Sequence of chain 1.D:
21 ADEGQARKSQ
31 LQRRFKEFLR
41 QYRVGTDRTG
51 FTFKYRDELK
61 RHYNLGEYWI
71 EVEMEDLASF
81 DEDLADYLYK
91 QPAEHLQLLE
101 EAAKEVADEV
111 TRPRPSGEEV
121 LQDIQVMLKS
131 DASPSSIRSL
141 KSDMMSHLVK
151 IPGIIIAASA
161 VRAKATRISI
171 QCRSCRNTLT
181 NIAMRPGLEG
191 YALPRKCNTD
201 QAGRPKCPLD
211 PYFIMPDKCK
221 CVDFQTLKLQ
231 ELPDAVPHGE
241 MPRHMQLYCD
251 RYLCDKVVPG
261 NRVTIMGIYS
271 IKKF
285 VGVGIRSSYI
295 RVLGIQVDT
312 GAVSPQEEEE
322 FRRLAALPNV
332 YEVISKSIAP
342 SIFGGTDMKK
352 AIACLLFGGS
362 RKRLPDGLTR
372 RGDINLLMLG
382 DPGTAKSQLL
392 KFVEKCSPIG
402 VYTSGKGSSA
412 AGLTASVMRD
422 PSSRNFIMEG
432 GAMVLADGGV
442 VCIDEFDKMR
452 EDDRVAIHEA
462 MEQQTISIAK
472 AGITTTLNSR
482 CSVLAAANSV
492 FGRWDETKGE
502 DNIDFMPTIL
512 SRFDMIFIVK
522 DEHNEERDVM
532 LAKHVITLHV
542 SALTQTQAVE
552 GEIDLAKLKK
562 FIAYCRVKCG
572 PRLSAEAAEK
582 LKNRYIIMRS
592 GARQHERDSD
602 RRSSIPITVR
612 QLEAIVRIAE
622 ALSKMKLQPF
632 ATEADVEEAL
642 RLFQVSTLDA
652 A

Binding-site contacts:
Ligand atom O3G contacts residue ARG611 of chain 1.D at 3.1 Å (salt-bridge).
Ligand atom O2A contacts residue ARG611 of chain 1.D at 3.1 Å (salt-bridge).
Ligand atom N1 contacts residue HIS308 of chain 1.B at 3.2 Å (h-bond).
Ligand atom O3A contacts residue LYS351 of chain 1.B at 3.5 Å (salt-bridge).
Ligand atom O2A contacts residue SER352 of chain 1.B at 3.6 Å.
Ligand atom O2' contacts residue GLN353 of chain 1.B at 3.6 Å (h-bond).
Ligand atom O1B contacts residue MG1 of chain 1.EA at 3.2 Å.
Ligand atom O2B contacts residue ASP346 of chain 1.B at 3.2 Å (salt-bridge).
Ligand atom O2B contacts residue LYS351 of chain 1.B at 2.5 Å (salt-bridge).
Ligand atom O3A contacts residue ALA350 of chain 1.B at 2.7 Å (h-bond).
Ligand atom PG contacts residue MG1 of chain 1.EA at 3.4 Å.
Ligand atom N7 contacts residue SER348 of chain 1.B at 3.6 Å (h-bond).
Ligand atom C4' contacts residue GLU614 of chain 1.D at 3.5 Å.
Ligand atom O3G contacts residue ARG513 of chain 1.D at 2.7 Å (salt-bridge).
Ligand atom N6 contacts residue HIS308 of chain 1.B at 3.3 Å (h-bond).
Ligand atom O1G contacts residue ASN453 of chain 1.B at 2.9 Å (h-bond).
Ligand atom O3' contacts residue GLN353 of chain 1.B at 3.6 Å (h-bond).
Ligand atom O1A contacts residue SER352 of chain 1.B at 3.2 Å (h-bond).
Ligand atom O3' contacts residue GLU614 of chain 1.D at 2.7 Å (salt-bridge).
Ligand atom O1G contacts residue LYS351 of chain 1.B at 2.6 Å (salt-bridge).
Ligand atom O2G contacts residue MG1 of chain 1.EA at 2.0 Å.
Ligand atom O2G contacts residue GLU410 of chain 1.B at 3.5 Å (salt-bridge).
Ligand atom O2G contacts residue ARG513 of chain 1.D at 2.9 Å (salt-bridge).
Ligand atom O2B contacts residue VAL349 of chain 1.B at 3.0 Å (h-bond).
Ligand atom C8 contacts residue SER348 of chain 1.B at 3.4 Å.
Ligand atom O2G contacts residue SER352 of chain 1.B at 3.5 Å (h-bond).
Ligand atom O1B contacts residue LYS351 of chain 1.B at 3.4 Å (salt-bridge).
Ligand atom O3A contacts residue SER348 of chain 1.B at 3.6 Å.
Ligand atom N3B contacts residue ARG611 of chain 1.D at 3.0 Å (salt-bridge).
Ligand atom C2 contacts residue VAL501 of chain 1.B at 3.6 Å (hydrophobic).
Ligand atom O1B contacts residue SER352 of chain 1.B at 2.6 Å (h-bond).
Ligand atom O3A contacts residue VAL349 of chain 1.B at 3.3 Å (h-bond).
Ligand atom C5' contacts residue ARG611 of chain 1.D at 3.6 Å.
Ligand atom O2' contacts residue ARG371 of chain 1.D at 3.0 Å.
Ligand atom PG contacts residue ARG513 of chain 1.D at 3.6 Å.
Ligand atom O1A contacts residue GLN353 of chain 1.B at 3.0 Å (h-bond).
Ligand atom O3' contacts residue ARG371 of chain 1.D at 3.4 Å.
Ligand atom O1A contacts residue ALA350 of chain 1.B at 3.4 Å.
Ligand atom N3B contacts residue SER348 of chain 1.B at 3.3 Å (h-bond).
Ligand atom O2B contacts residue SER348 of chain 1.B at 3.3 Å (h-bond).

This small molecule binds to this protein.
Small molecule (SMILES): Nc1ncnc2c1ncn2[C@@H]1O[C@H](CO[P](=O)(O)O[P](=O)(O)NP(=O)(O)O)[C@@H](O)[C@H]1O

Sequence of chain 1.B:
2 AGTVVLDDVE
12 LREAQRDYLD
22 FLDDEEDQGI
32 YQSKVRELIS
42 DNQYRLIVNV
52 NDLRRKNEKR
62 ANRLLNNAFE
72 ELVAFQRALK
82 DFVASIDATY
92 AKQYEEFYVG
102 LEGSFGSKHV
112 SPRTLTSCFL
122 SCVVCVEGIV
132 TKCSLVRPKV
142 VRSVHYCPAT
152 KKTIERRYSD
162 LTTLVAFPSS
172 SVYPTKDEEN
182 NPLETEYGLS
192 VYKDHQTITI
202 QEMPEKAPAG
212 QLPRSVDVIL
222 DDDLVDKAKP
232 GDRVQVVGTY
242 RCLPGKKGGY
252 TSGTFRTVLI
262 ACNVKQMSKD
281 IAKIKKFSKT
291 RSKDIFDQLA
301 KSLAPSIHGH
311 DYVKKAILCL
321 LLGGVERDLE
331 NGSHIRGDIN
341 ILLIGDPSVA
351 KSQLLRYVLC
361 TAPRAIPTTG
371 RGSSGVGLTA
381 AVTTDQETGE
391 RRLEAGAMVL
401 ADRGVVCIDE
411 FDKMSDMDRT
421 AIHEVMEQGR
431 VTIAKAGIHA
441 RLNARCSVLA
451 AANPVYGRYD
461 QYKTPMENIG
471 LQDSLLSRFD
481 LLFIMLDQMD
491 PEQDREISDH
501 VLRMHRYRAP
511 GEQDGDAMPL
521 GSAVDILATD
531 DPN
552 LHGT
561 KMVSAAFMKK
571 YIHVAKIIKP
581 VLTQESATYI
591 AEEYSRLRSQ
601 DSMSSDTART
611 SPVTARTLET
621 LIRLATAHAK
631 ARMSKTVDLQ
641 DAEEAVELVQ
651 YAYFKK